The protein below binds the small molecule below.
Small molecule (SMILES): N[C@@H](Cc1c[nH]c[nH+]1)C(=O)O

Binding-site contacts:
Ligand atom CA contacts residue THR121 of chain 1.A at 3.8 Å.
Ligand atom C contacts residue SER72 of chain 1.A at 3.8 Å.
Ligand atom OXT contacts residue SER72 of chain 1.A at 3.0 Å (h-bond).
Ligand atom CG contacts residue THR120 of chain 1.A at 3.8 Å.
Ligand atom C contacts residue SER70 of chain 1.A at 4.0 Å.
Ligand atom NE2 contacts residue SER69 of chain 1.A at 3.1 Å (h-bond).
Ligand atom CG contacts residue SER70 of chain 1.A at 4.1 Å.
Ligand atom C contacts residue ARG77 of chain 1.A at 3.8 Å.
Ligand atom CD2 contacts residue LEU52 of chain 1.A at 3.8 Å (hydrophobic).
Ligand atom CG contacts residue TYR14 of chain 1.A at 3.8 Å (hydrophobic).
Ligand atom CD2 contacts residue TYR14 of chain 1.A at 4.0 Å (hydrophobic).
Ligand atom CE1 contacts residue LEU52 of chain 1.A at 4.0 Å (hydrophobic).
Ligand atom NE2 contacts residue TYR14 of chain 1.A at 3.9 Å.
Ligand atom CE1 contacts residue LEU117 of chain 1.A at 3.8 Å (hydrophobic).
Ligand atom CE1 contacts residue TYR14 of chain 1.A at 3.8 Å (hydrophobic).
Ligand atom O contacts residue THR121 of chain 1.A at 2.8 Å (h-bond).
Ligand atom O contacts residue THR120 of chain 1.A at 3.1 Å.
Ligand atom ND1 contacts residue THR120 of chain 1.A at 3.6 Å.
Ligand atom O contacts residue ARG77 of chain 1.A at 3.6 Å (salt-bridge).
Ligand atom OXT contacts residue LEU71 of chain 1.A at 3.5 Å.
Ligand atom CA contacts residue GLN122 of chain 1.A at 3.8 Å.
Ligand atom N contacts residue SER70 of chain 1.A at 2.8 Å (h-bond).
Ligand atom C contacts residue THR121 of chain 1.A at 3.8 Å.
Ligand atom CD2 contacts residue SER70 of chain 1.A at 3.2 Å.
Ligand atom ND1 contacts residue LEU117 of chain 1.A at 3.9 Å.
Ligand atom CB contacts residue TYR14 of chain 1.A at 3.7 Å (hydrophobic).
Ligand atom N contacts residue SER72 of chain 1.A at 2.8 Å (h-bond).
Ligand atom CB contacts residue GLN122 of chain 1.A at 3.6 Å.
Ligand atom CB contacts residue ASP161 of chain 1.A at 3.5 Å.
Ligand atom CA contacts residue ASP161 of chain 1.A at 3.5 Å.
Ligand atom CA contacts residue SER70 of chain 1.A at 3.8 Å.
Ligand atom CA contacts residue SER72 of chain 1.A at 3.5 Å.
Ligand atom C contacts residue THR120 of chain 1.A at 4.1 Å.
Ligand atom CD2 contacts residue SER69 of chain 1.A at 3.3 Å.
Ligand atom CB contacts residue THR120 of chain 1.A at 3.7 Å.
Ligand atom NE2 contacts residue LEU52 of chain 1.A at 3.5 Å.
Ligand atom N contacts residue ASP161 of chain 1.A at 2.8 Å (salt-bridge).
Ligand atom ND1 contacts residue TYR14 of chain 1.A at 3.7 Å.
Ligand atom OXT contacts residue SER70 of chain 1.A at 3.4 Å (h-bond).
Ligand atom OXT contacts residue ARG77 of chain 1.A at 3.0 Å (salt-bridge).

Sequence of chain 1.A:
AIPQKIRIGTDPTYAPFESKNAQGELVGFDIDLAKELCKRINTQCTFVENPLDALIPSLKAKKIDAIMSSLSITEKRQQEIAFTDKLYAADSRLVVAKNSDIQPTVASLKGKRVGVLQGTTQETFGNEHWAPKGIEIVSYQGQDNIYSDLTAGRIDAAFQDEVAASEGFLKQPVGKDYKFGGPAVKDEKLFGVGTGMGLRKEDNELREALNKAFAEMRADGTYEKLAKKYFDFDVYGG